Sequence of chain 1.E:
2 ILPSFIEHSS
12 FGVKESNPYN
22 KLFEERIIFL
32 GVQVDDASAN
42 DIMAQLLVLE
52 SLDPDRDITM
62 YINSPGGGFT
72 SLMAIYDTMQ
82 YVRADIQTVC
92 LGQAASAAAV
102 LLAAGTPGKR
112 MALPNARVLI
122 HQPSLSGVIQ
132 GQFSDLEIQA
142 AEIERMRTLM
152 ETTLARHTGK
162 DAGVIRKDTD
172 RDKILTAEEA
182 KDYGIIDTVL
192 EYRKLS

This protein binds this small molecule.
Small molecule (SMILES): CC(C)C[C@H](NC(=O)[C@H](CC(C)C)NC(=O)c1ccccc1)C(=O)O

Binding-site contacts:
Ligand atom OXT contacts residue MET84 of chain 1.G at 2.4 Å (h-bond).
Ligand atom CD1 contacts residue LEU111 of chain 1.G at 3.9 Å (hydrophobic).
Ligand atom O contacts residue ILE56 of chain 1.G at 3.9 Å.
Ligand atom C3 contacts residue ILE131 of chain 1.G at 3.6 Å (hydrophobic).
Ligand atom C3 contacts residue AI41 of chain 1.HB at 3.3 Å.
Ligand atom C contacts residue SER83 of chain 1.G at 3.0 Å.
Ligand atom C contacts residue LEU111 of chain 1.G at 3.9 Å (hydrophobic).
Ligand atom O contacts residue SER83 of chain 1.G at 2.8 Å.
Ligand atom C2 contacts residue AI41 of chain 1.HB at 3.6 Å.
Ligand atom CB contacts residue LEU111 of chain 1.G at 3.5 Å (hydrophobic).
Ligand atom CD1 contacts residue MET135 of chain 1.G at 3.5 Å (hydrophobic).
Ligand atom CD2 contacts residue HIS108 of chain 1.G at 2.6 Å.
Ligand atom O1 contacts residue ILE56 of chain 1.G at 2.9 Å (h-bond).
Ligand atom CD2 contacts residue SER55 of chain 1.G at 3.9 Å.
Ligand atom C5 contacts residue PHE128 of chain 1.G at 3.6 Å (hydrophobic).
Ligand atom OXT contacts residue SER83 of chain 1.G at 2.9 Å.
Ligand atom C contacts residue ILE56 of chain 1.G at 3.8 Å (hydrophobic).
Ligand atom CD2 contacts residue PRO110 of chain 1.G at 3.6 Å (hydrophobic).
Ligand atom C contacts residue HIS108 of chain 1.G at 3.8 Å.
Ligand atom N contacts residue GLY54 of chain 1.G at 3.2 Å (h-bond).
Ligand atom CG contacts residue LEU111 of chain 1.G at 3.9 Å (hydrophobic).
Ligand atom O contacts residue HIS108 of chain 1.G at 3.1 Å (h-bond).
Ligand atom CD2 contacts residue GLN109 of chain 1.G at 3.6 Å.
Ligand atom C4 contacts residue PHE128 of chain 1.G at 3.7 Å (hydrophobic).
Ligand atom OXT contacts residue GLY53 of chain 1.G at 3.5 Å.
Ligand atom O contacts residue LEU111 of chain 1.G at 3.1 Å (h-bond).
Ligand atom C5 contacts residue PHE134 of chain 1.E at 3.9 Å (hydrophobic).
Ligand atom C contacts residue GLY54 of chain 1.G at 3.9 Å.
Ligand atom C contacts residue MET84 of chain 1.G at 3.4 Å (hydrophobic).
Ligand atom C4 contacts residue AI41 of chain 1.HB at 3.8 Å.
Ligand atom C contacts residue ILE56 of chain 1.G at 3.9 Å (hydrophobic).
Ligand atom N contacts residue LEU111 of chain 1.G at 2.9 Å (h-bond).
Ligand atom CA contacts residue LEU111 of chain 1.G at 3.6 Å (hydrophobic).
Ligand atom CB contacts residue MET84 of chain 1.G at 3.7 Å (hydrophobic).
Ligand atom O1 contacts residue SER55 of chain 1.G at 3.9 Å.
Ligand atom CD2 contacts residue GLY54 of chain 1.G at 3.7 Å.
Ligand atom OXT contacts residue GLY54 of chain 1.G at 3.5 Å (h-bond).
Ligand atom CD1 contacts residue AI41 of chain 1.HB at 3.0 Å.
Ligand atom C6 contacts residue LEU111 of chain 1.G at 3.3 Å (hydrophobic).
Ligand atom O contacts residue PRO110 of chain 1.G at 2.9 Å.

Sequence of chain 1.G:
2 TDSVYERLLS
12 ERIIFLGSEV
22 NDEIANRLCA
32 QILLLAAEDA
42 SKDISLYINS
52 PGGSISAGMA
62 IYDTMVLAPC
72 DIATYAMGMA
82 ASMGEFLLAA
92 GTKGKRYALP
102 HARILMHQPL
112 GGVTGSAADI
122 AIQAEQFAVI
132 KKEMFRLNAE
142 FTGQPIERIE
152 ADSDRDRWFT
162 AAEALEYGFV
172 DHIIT